This small molecule binds to this protein.
Small molecule (SMILES): CC(=O)N[C@@H]1[C@@H](O)[C@H](O)[C@@H](CO)O[C@H]1O

Binding-site contacts:
Ligand atom O5 contacts residue ASN154 of chain 34.B at 2.4 Å (h-bond).
Ligand atom C4 contacts residue ASN154 of chain 34.B at 4.2 Å.
Ligand atom C3 contacts residue ASN154 of chain 34.B at 3.8 Å.
Ligand atom C1 contacts residue HIS104 of chain 30.B at 3.2 Å.
Ligand atom O6 contacts residue HIS104 of chain 30.B at 2.9 Å.
Ligand atom C5 contacts residue ASN154 of chain 34.B at 3.7 Å.
Ligand atom C7 contacts residue ASN154 of chain 34.B at 3.3 Å.
Ligand atom C2 contacts residue HIS104 of chain 30.B at 4.4 Å.
Ligand atom C1 contacts residue ASN154 of chain 34.B at 1.4 Å.
Ligand atom C8 contacts residue ASN154 of chain 34.B at 3.8 Å.
Ligand atom C2 contacts residue ASN154 of chain 34.B at 2.4 Å.
Ligand atom C7 contacts residue GLU155 of chain 34.B at 4.1 Å.
Ligand atom C8 contacts residue GLU155 of chain 34.B at 3.8 Å.
Ligand atom C5 contacts residue HIS104 of chain 30.B at 3.3 Å.
Ligand atom C6 contacts residue HIS104 of chain 30.B at 3.7 Å.
Ligand atom N2 contacts residue ASN154 of chain 34.B at 2.9 Å (h-bond).
Ligand atom O5 contacts residue HIS104 of chain 30.B at 3.2 Å (h-bond).
Ligand atom O7 contacts residue ASN154 of chain 34.B at 3.1 Å (h-bond).
Ligand atom O7 contacts residue HIS104 of chain 30.B at 4.2 Å.
Ligand atom O7 contacts residue GLU155 of chain 34.B at 3.8 Å.

Sequence of chain 30.B:
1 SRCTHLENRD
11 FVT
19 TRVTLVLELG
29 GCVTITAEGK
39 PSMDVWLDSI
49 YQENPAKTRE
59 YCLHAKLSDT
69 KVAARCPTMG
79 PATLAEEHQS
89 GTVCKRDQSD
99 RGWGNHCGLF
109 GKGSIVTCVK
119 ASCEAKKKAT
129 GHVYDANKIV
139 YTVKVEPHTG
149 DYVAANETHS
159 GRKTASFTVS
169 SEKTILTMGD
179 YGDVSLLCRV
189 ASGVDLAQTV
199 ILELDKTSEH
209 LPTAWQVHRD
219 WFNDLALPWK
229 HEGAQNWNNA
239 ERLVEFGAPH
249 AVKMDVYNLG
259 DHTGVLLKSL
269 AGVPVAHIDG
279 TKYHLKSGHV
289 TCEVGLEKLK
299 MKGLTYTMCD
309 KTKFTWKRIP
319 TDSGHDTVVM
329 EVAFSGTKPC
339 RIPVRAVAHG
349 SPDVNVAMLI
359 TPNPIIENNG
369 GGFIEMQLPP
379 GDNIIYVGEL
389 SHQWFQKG

Sequence of chain 34.B:
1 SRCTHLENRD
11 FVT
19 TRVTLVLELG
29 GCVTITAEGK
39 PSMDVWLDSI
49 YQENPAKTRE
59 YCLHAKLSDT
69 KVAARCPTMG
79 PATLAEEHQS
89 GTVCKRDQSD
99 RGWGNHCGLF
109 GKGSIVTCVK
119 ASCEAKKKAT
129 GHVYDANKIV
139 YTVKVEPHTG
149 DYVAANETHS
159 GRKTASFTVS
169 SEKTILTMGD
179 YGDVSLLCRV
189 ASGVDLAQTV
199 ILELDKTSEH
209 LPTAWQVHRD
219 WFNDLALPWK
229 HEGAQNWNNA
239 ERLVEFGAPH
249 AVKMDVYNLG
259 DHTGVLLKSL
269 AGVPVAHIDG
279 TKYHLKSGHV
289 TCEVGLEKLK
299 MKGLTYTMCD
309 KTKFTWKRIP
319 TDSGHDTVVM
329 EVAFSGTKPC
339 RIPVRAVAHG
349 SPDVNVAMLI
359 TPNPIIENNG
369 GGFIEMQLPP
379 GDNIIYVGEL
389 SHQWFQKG